Sequence of chain 1.F:
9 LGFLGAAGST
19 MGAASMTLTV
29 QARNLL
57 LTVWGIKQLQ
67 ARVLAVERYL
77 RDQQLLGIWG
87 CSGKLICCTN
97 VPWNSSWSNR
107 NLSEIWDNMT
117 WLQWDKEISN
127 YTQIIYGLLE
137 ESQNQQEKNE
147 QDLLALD

The protein below binds the small molecule below.
Small molecule (SMILES): CC(=O)N[C@@H]1[C@@H](O)[C@H](O)[C@@H](CO)O[C@H]1O

Binding-site contacts:
Ligand atom C2 contacts residue SER109 of chain 1.F at 3.3 Å.
Ligand atom C8 contacts residue SER109 of chain 1.F at 3.2 Å.
Ligand atom O6 contacts residue ASN107 of chain 1.F at 4.5 Å.
Ligand atom C1 contacts residue SER109 of chain 1.F at 3.2 Å.
Ligand atom C1 contacts residue ASN107 of chain 1.F at 1.4 Å.
Ligand atom C5 contacts residue GLU110 of chain 1.F at 3.8 Å.
Ligand atom C1 contacts residue GLU110 of chain 1.F at 3.1 Å.
Ligand atom C3 contacts residue ASN107 of chain 1.F at 3.9 Å.
Ligand atom C2 contacts residue GLU110 of chain 1.F at 4.0 Å.
Ligand atom N2 contacts residue GLU110 of chain 1.F at 4.2 Å.
Ligand atom O5 contacts residue ASN107 of chain 1.F at 2.4 Å (h-bond).
Ligand atom C3 contacts residue SER109 of chain 1.F at 4.5 Å.
Ligand atom N2 contacts residue ASN107 of chain 1.F at 3.0 Å (h-bond).
Ligand atom C7 contacts residue ASN107 of chain 1.F at 4.1 Å.
Ligand atom C2 contacts residue ASN107 of chain 1.F at 2.5 Å.
Ligand atom O5 contacts residue GLU110 of chain 1.F at 3.7 Å.
Ligand atom O7 contacts residue SER109 of chain 1.F at 4.3 Å.
Ligand atom C8 contacts residue ASP113 of chain 1.F at 4.4 Å.
Ligand atom C4 contacts residue ASN107 of chain 1.F at 4.3 Å.
Ligand atom C5 contacts residue ASN107 of chain 1.F at 3.7 Å.
Ligand atom C3 contacts residue GLU110 of chain 1.F at 4.1 Å.
Ligand atom C7 contacts residue SER109 of chain 1.F at 3.2 Å.
Ligand atom N2 contacts residue SER109 of chain 1.F at 2.4 Å (h-bond).